Binding-site contacts:
Ligand atom C contacts residue TYR28 of chain 1.F at 4.3 Å (hydrophobic).
Ligand atom C08 contacts residue TYR165 of chain 1.G at 4.0 Å (hydrophobic).
Ligand atom C07 contacts residue PHE123 of chain 1.G at 3.9 Å (hydrophobic).
Ligand atom C11 contacts residue ARG81 of chain 1.F at 4.2 Å.
Ligand atom C08 contacts residue PHE178 of chain 1.G at 3.8 Å (hydrophobic).
Ligand atom N contacts residue PRO122 of chain 1.G at 3.0 Å (h-bond).
Ligand atom C01 contacts residue TYR165 of chain 1.G at 3.8 Å (hydrophobic).
Ligand atom C03 contacts residue TYR165 of chain 1.G at 3.5 Å (hydrophobic).
Ligand atom C04 contacts residue TYR165 of chain 1.G at 4.0 Å (hydrophobic).
Ligand atom C05 contacts residue TYR165 of chain 1.G at 3.9 Å (hydrophobic).
Ligand atom C11 contacts residue LEU168 of chain 1.G at 4.0 Å (hydrophobic).
Ligand atom BR contacts residue ASN93 of chain 1.F at 3.8 Å.
Ligand atom C05 contacts residue PHE9 of chain 1.F at 3.6 Å (hydrophobic).
Ligand atom C02 contacts residue LEU168 of chain 1.G at 4.2 Å (hydrophobic).
Ligand atom C06 contacts residue TYR165 of chain 1.G at 3.6 Å (hydrophobic).
Ligand atom C04 contacts residue PHE9 of chain 1.F at 4.2 Å (hydrophobic).
Ligand atom C contacts residue PHE9 of chain 1.F at 3.9 Å (hydrophobic).
Ligand atom N contacts residue PHE123 of chain 1.G at 3.8 Å.
Ligand atom C07 contacts residue GLU121 of chain 1.G at 3.4 Å.
Ligand atom N contacts residue GLU67 of chain 1.G at 4.0 Å.
Ligand atom C09 contacts residue PHE123 of chain 1.G at 3.4 Å (hydrophobic).
Ligand atom C05 contacts residue GLU140 of chain 1.F at 4.2 Å.
Ligand atom C08 contacts residue GLU121 of chain 1.G at 3.5 Å.
Ligand atom C02 contacts residue PHE178 of chain 1.G at 4.3 Å (hydrophobic).
Ligand atom C07 contacts residue PRO122 of chain 1.G at 4.2 Å (hydrophobic).
Ligand atom C08 contacts residue PHE123 of chain 1.G at 3.9 Å (hydrophobic).
Ligand atom C01 contacts residue LEU168 of chain 1.G at 3.3 Å (hydrophobic).
Ligand atom C08 contacts residue PRO122 of chain 1.G at 4.3 Å (hydrophobic).
Ligand atom N contacts residue GLU121 of chain 1.G at 3.0 Å (salt-bridge).
Ligand atom C06 contacts residue GLU121 of chain 1.G at 3.5 Å.
Ligand atom C03 contacts residue PHE9 of chain 1.F at 4.4 Å (hydrophobic).
Ligand atom C05 contacts residue TYR28 of chain 1.F at 4.0 Å (hydrophobic).
Ligand atom BR contacts residue PHE123 of chain 1.G at 4.0 Å.
Ligand atom C02 contacts residue TYR165 of chain 1.G at 4.0 Å (hydrophobic).
Ligand atom C06 contacts residue TYR28 of chain 1.F at 4.4 Å (hydrophobic).
Ligand atom C11 contacts residue PHE123 of chain 1.G at 4.2 Å (hydrophobic).
Ligand atom C10 contacts residue PHE123 of chain 1.G at 4.2 Å (hydrophobic).
Ligand atom C01 contacts residue PHE178 of chain 1.G at 3.4 Å (hydrophobic).
Ligand atom C03 contacts residue LEU168 of chain 1.G at 4.5 Å (hydrophobic).

This small molecule binds to this protein.
Small molecule (SMILES): C[C@]12CC3(N)CC(Br)(C1)C[C@@](C)(C3)C2

Sequence of chain 1.G:
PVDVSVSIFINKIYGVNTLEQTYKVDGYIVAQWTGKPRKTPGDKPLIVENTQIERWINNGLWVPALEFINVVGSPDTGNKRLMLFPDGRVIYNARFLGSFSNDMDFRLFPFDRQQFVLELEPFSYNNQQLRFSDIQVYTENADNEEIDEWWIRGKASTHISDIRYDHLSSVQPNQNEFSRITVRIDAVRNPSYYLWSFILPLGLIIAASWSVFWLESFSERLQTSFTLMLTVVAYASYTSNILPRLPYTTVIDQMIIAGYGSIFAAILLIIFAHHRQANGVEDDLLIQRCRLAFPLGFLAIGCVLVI

Sequence of chain 1.F:
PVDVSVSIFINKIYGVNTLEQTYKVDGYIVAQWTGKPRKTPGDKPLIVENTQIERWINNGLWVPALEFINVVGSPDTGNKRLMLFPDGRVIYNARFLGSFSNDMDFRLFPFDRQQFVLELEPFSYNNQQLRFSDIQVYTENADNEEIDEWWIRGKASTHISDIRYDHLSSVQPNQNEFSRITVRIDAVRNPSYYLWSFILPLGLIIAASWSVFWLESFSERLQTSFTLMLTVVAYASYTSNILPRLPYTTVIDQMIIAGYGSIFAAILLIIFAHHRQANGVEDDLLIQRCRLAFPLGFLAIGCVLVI